Binding-site contacts:
Ligand atom C6 contacts residue ASP138 of chain 1.C at 3.9 Å.
Ligand atom C3 contacts residue PHE80 of chain 1.C at 4.2 Å (hydrophobic).
Ligand atom C2 contacts residue PHE140 of chain 1.C at 3.9 Å (hydrophobic).
Ligand atom C1 contacts residue PHE80 of chain 1.C at 4.0 Å (hydrophobic).
Ligand atom C5 contacts residue VAL109 of chain 1.C at 4.2 Å (hydrophobic).
Ligand atom O7 contacts residue PHE140 of chain 1.C at 3.0 Å.
Ligand atom C2 contacts residue ASN61 of chain 1.C at 4.0 Å.
Ligand atom C4 contacts residue VAL109 of chain 1.C at 3.5 Å (hydrophobic).
Ligand atom O7 contacts residue ASP138 of chain 1.C at 3.9 Å.
Ligand atom C5 contacts residue ASP107 of chain 1.C at 3.3 Å.
Ligand atom C3 contacts residue PHE140 of chain 1.C at 4.5 Å (hydrophobic).
Ligand atom C4 contacts residue VAL120 of chain 1.C at 3.8 Å (hydrophobic).
Ligand atom O7 contacts residue ASN61 of chain 1.C at 3.0 Å (h-bond).
Ligand atom C4 contacts residue ASP107 of chain 1.C at 4.5 Å.
Ligand atom O8 contacts residue VAL109 of chain 1.C at 3.7 Å.
Ligand atom C2 contacts residue PHE80 of chain 1.C at 3.6 Å (hydrophobic).
Ligand atom C6 contacts residue ASP107 of chain 1.C at 4.2 Å.
Ligand atom C1 contacts residue ASN61 of chain 1.C at 3.2 Å.
Ligand atom C3 contacts residue VAL120 of chain 1.C at 4.5 Å (hydrophobic).
Ligand atom C3 contacts residue VAL109 of chain 1.C at 3.8 Å (hydrophobic).
Ligand atom C1 contacts residue TYR59 of chain 1.C at 4.3 Å (hydrophobic).
Ligand atom C6 contacts residue ASN61 of chain 1.C at 3.3 Å.
Ligand atom C6 contacts residue PHE140 of chain 1.C at 4.3 Å (hydrophobic).
Ligand atom O8 contacts residue ILE86 of chain 1.C at 4.3 Å.
Ligand atom O8 contacts residue ASP107 of chain 1.C at 2.8 Å (salt-bridge).

A protein and the small-molecule ligand that binds it are described below.
Small molecule (SMILES): O[C@H]1CCCC[C@@H]1O

Sequence of chain 1.C:
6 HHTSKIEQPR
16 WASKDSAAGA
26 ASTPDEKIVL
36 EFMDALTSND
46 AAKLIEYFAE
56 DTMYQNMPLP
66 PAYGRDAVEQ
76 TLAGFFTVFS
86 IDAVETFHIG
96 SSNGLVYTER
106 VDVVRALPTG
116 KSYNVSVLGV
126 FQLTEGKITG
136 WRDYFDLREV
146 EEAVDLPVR